The protein below binds the small molecule below.
Small molecule (SMILES): O=c1[nH]cnc2c([C@@H]3O[C@H](CO)[C@@H](O)[C@H]3O)n[nH]c12

Binding-site contacts:
Ligand atom C2 contacts residue PHE163 of chain 1.A at 3.6 Å (hydrophobic).
Ligand atom O6 contacts residue VAL164 of chain 1.A at 2.8 Å (h-bond).
Ligand atom N3 contacts residue PHE163 of chain 1.A at 3.9 Å.
Ligand atom C2 contacts residue LEU169 of chain 1.A at 4.4 Å (hydrophobic).
Ligand atom N7 contacts residue ASP114 of chain 1.A at 3.7 Å.
Ligand atom C6 contacts residue ILE112 of chain 1.A at 4.2 Å (hydrophobic).
Ligand atom N7 contacts residue ILE112 of chain 1.A at 3.7 Å.
Ligand atom N8 contacts residue LYS142 of chain 1.A at 4.1 Å.
Ligand atom N1 contacts residue LEU169 of chain 1.A at 4.5 Å.
Ligand atom C4 contacts residue PHE163 of chain 1.A at 4.0 Å (hydrophobic).
Ligand atom C6 contacts residue VAL164 of chain 1.A at 3.5 Å (hydrophobic).
Ligand atom N7 contacts residue LYS142 of chain 1.A at 3.0 Å (salt-bridge).
Ligand atom O6 contacts residue ALA162 of chain 1.A at 3.3 Å (h-bond).
Ligand atom N3 contacts residue ASP170 of chain 1.A at 3.8 Å.
Ligand atom N1 contacts residue VAL164 of chain 1.A at 2.6 Å (h-bond).
Ligand atom O6 contacts residue PHE163 of chain 1.A at 3.3 Å.
Ligand atom C9 contacts residue ASP114 of chain 1.A at 3.5 Å.
Ligand atom N8 contacts residue ILE112 of chain 1.A at 4.3 Å.
Ligand atom C6 contacts residue LYS142 of chain 1.A at 3.8 Å.
Ligand atom C5 contacts residue LYS142 of chain 1.A at 3.7 Å.
Ligand atom C2 contacts residue ASP170 of chain 1.A at 3.3 Å.
Ligand atom N1 contacts residue ASP170 of chain 1.A at 4.2 Å.
Ligand atom C2 contacts residue VAL164 of chain 1.A at 3.3 Å (hydrophobic).
Ligand atom C5 contacts residue PHE163 of chain 1.A at 4.0 Å (hydrophobic).
Ligand atom N8 contacts residue ASP114 of chain 1.A at 2.8 Å (salt-bridge).
Ligand atom O6 contacts residue LYS142 of chain 1.A at 3.1 Å (salt-bridge).
Ligand atom N1 contacts residue PHE163 of chain 1.A at 3.8 Å.
Ligand atom O6 contacts residue ILE112 of chain 1.A at 4.2 Å.
Ligand atom C5 contacts residue ILE112 of chain 1.A at 4.0 Å (hydrophobic).
Ligand atom C6 contacts residue PHE163 of chain 1.A at 3.8 Å (hydrophobic).

Sequence of chain 1.A:
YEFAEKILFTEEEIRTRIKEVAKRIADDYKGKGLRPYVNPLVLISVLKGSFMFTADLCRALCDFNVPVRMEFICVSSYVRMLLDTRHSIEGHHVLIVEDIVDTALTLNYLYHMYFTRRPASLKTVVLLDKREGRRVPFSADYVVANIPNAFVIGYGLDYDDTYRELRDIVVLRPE